Sequence of chain 1.B:
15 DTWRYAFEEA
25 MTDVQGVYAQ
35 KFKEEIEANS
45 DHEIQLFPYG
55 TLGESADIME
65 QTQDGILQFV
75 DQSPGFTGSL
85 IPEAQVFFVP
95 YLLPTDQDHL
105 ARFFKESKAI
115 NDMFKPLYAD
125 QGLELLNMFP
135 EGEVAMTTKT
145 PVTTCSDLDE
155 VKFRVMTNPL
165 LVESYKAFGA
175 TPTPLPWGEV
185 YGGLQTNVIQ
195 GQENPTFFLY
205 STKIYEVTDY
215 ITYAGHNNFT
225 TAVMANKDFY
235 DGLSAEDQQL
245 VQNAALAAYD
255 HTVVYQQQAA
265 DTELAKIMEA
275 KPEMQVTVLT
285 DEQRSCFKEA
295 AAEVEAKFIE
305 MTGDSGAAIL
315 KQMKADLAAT

Binding-site contacts:
Ligand atom CB contacts residue GLU22 of chain 1.B at 4.4 Å.
Ligand atom OXT contacts residue TRP181 of chain 1.B at 4.4 Å.
Ligand atom CAI contacts residue ASN198 of chain 1.B at 3.6 Å.
Ligand atom N contacts residue ASN198 of chain 1.B at 3.0 Å (h-bond).
Ligand atom CA contacts residue PHE202 of chain 1.B at 3.9 Å (hydrophobic).
Ligand atom C contacts residue ASN198 of chain 1.B at 4.0 Å.
Ligand atom CB contacts residue PHE80 of chain 1.B at 4.0 Å (hydrophobic).
Ligand atom O contacts residue PHE80 of chain 1.B at 3.5 Å.
Ligand atom NAG contacts residue PHE202 of chain 1.B at 4.3 Å.
Ligand atom CB contacts residue PHE223 of chain 1.B at 4.4 Å (hydrophobic).
Ligand atom CAA contacts residue GLU135 of chain 1.B at 4.4 Å.
Ligand atom N contacts residue PHE223 of chain 1.B at 3.9 Å.
Ligand atom C contacts residue TRP181 of chain 1.B at 4.1 Å (hydrophobic).
Ligand atom CAA contacts residue PHE223 of chain 1.B at 3.5 Å (hydrophobic).
Ligand atom O contacts residue MET160 of chain 1.B at 3.7 Å.
Ligand atom NAG contacts residue GLN29 of chain 1.B at 4.2 Å.
Ligand atom C contacts residue PHE80 of chain 1.B at 4.4 Å (hydrophobic).
Ligand atom OXT contacts residue ASN198 of chain 1.B at 3.2 Å (h-bond).
Ligand atom OXT contacts residue MET160 of chain 1.B at 3.7 Å.
Ligand atom CAD contacts residue GLU22 of chain 1.B at 3.5 Å.
Ligand atom C contacts residue MET160 of chain 1.B at 3.9 Å (hydrophobic).
Ligand atom CAI contacts residue GLU23 of chain 1.B at 3.6 Å.
Ligand atom NAG contacts residue GLU23 of chain 1.B at 2.9 Å (salt-bridge).
Ligand atom O contacts residue TRP181 of chain 1.B at 3.8 Å.
Ligand atom CA contacts residue ASN198 of chain 1.B at 4.2 Å.
Ligand atom CAA contacts residue PRO199 of chain 1.B at 4.0 Å (hydrophobic).
Ligand atom CAA contacts residue PHE202 of chain 1.B at 3.8 Å (hydrophobic).
Ligand atom CAD contacts residue GLU23 of chain 1.B at 4.0 Å.
Ligand atom CAA contacts residue ASN198 of chain 1.B at 3.2 Å.
Ligand atom N contacts residue PHE202 of chain 1.B at 3.5 Å.
Ligand atom CAI contacts residue PHE223 of chain 1.B at 3.4 Å (hydrophobic).
Ligand atom NAG contacts residue GLU22 of chain 1.B at 4.4 Å.
Ligand atom OXT contacts residue ARG158 of chain 1.B at 3.1 Å (salt-bridge).
Ligand atom O contacts residue ARG158 of chain 1.B at 2.9 Å (salt-bridge).
Ligand atom CAA contacts residue GLU23 of chain 1.B at 3.5 Å.
Ligand atom OXT contacts residue PHE223 of chain 1.B at 4.2 Å.
Ligand atom CAI contacts residue PHE202 of chain 1.B at 4.0 Å (hydrophobic).
Ligand atom NAG contacts residue PHE223 of chain 1.B at 3.7 Å.
Ligand atom CAD contacts residue GLN29 of chain 1.B at 4.4 Å.
Ligand atom C contacts residue ARG158 of chain 1.B at 3.5 Å.

A protein and the small-molecule ligand that binds it are described below.
Small molecule (SMILES): CC1=N[C@H](C(=O)O)CCN1